Binding-site contacts:
Ligand atom C4' contacts residue GLU577 of chain 1.C at 3.5 Å.
Ligand atom O3A contacts residue SER36 of chain 1.C at 3.4 Å (h-bond).
Ligand atom N6 contacts residue GLN17 of chain 1.C at 3.5 Å (h-bond).
Ligand atom O2A contacts residue ARG40 of chain 1.C at 3.1 Å (salt-bridge).
Ligand atom N3B contacts residue GLY35 of chain 1.C at 2.9 Å (h-bond).
Ligand atom O3A contacts residue GLY35 of chain 1.C at 3.5 Å.
Ligand atom O1B contacts residue THR39 of chain 1.C at 2.7 Å (h-bond).
Ligand atom O1A contacts residue ARG291 of chain 1.C at 2.8 Å (salt-bridge).
Ligand atom N9 contacts residue TYR290 of chain 1.C at 3.5 Å.
Ligand atom O2G contacts residue GLN258 of chain 1.C at 2.7 Å (h-bond).
Ligand atom PG contacts residue MG1 of chain 1.M at 3.6 Å.
Ligand atom N7 contacts residue GLN17 of chain 1.C at 3.5 Å (h-bond).
Ligand atom O2A contacts residue GLY37 of chain 1.C at 3.3 Å.
Ligand atom O2A contacts residue THR39 of chain 1.C at 3.2 Å (h-bond).
Ligand atom O3A contacts residue LYS38 of chain 1.C at 3.6 Å.
Ligand atom O1B contacts residue MG1 of chain 1.M at 3.1 Å.
Ligand atom O1B contacts residue LYS38 of chain 1.C at 3.5 Å (salt-bridge).
Ligand atom O2A contacts residue LYS38 of chain 1.C at 3.5 Å (salt-bridge).
Ligand atom N7 contacts residue ARG40 of chain 1.C at 3.6 Å.
Ligand atom N7 contacts residue TYR290 of chain 1.C at 3.5 Å.
Ligand atom C8 contacts residue ARG40 of chain 1.C at 3.5 Å.
Ligand atom O2G contacts residue LYS38 of chain 1.C at 2.6 Å (salt-bridge).
Ligand atom O3G contacts residue ARG617 of chain 1.C at 2.8 Å (salt-bridge).
Ligand atom O2B contacts residue GLY37 of chain 1.C at 3.3 Å (h-bond).
Ligand atom N3B contacts residue ARG291 of chain 1.C at 2.8 Å (salt-bridge).
Ligand atom O2B contacts residue SER36 of chain 1.C at 3.2 Å (h-bond).
Ligand atom PG contacts residue ARG291 of chain 1.C at 3.5 Å.
Ligand atom O3A contacts residue GLY37 of chain 1.C at 2.9 Å (h-bond).
Ligand atom O3' contacts residue GLU577 of chain 1.C at 3.0 Å (salt-bridge).
Ligand atom O2B contacts residue LYS38 of chain 1.C at 2.6 Å (salt-bridge).
Ligand atom O1G contacts residue THR39 of chain 1.C at 3.2 Å (h-bond).
Ligand atom PA contacts residue GLY37 of chain 1.C at 3.5 Å.
Ligand atom PB contacts residue LYS38 of chain 1.C at 3.5 Å.
Ligand atom O4' contacts residue TYR290 of chain 1.C at 3.1 Å.
Ligand atom O3G contacts residue ARG291 of chain 1.C at 3.3 Å (salt-bridge).
Ligand atom O3A contacts residue ARG291 of chain 1.C at 3.5 Å (salt-bridge).
Ligand atom C5' contacts residue GLU577 of chain 1.C at 3.4 Å.
Ligand atom O3G contacts residue GLN258 of chain 1.C at 3.5 Å (h-bond).
Ligand atom O5' contacts residue GLY37 of chain 1.C at 3.4 Å.
Ligand atom O1G contacts residue MG1 of chain 1.M at 2.3 Å.

This protein binds this small molecule.
Small molecule (SMILES): Nc1ncnc2c1ncn2[C@@H]1O[C@H](CO[P](=O)(O)O[P](=O)(O)NP(=O)(O)O)[C@@H](O)[C@H]1O

Sequence of chain 1.C:
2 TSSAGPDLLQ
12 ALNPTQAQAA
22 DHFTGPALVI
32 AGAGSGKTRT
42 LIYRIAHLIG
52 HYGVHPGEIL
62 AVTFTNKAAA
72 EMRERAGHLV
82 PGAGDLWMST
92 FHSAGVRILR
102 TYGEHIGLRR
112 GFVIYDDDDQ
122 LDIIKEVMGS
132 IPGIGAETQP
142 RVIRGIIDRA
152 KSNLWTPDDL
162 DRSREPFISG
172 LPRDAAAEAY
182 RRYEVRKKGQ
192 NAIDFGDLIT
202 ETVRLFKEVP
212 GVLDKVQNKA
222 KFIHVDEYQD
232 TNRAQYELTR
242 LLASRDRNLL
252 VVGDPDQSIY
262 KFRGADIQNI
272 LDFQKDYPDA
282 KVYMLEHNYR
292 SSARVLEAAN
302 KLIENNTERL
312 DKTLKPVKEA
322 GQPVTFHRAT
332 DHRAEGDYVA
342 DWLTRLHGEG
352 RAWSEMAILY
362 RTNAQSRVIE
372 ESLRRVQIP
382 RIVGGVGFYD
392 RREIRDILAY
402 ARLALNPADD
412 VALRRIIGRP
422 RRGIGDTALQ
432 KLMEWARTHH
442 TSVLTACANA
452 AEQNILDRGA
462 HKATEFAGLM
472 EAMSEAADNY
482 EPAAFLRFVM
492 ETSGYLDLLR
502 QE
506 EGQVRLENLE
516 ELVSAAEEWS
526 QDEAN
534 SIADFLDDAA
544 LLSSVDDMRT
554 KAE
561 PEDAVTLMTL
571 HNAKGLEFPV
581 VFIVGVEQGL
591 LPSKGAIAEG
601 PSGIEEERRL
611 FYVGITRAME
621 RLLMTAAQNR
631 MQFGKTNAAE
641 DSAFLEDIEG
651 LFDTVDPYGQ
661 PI